Binding-site contacts:
Ligand atom N7 contacts residue HIS630 of chain 3.K at 3.6 Å.
Ligand atom N1 contacts residue VAL418 of chain 3.K at 3.8 Å.
Ligand atom O2P contacts residue PHE629 of chain 3.K at 3.4 Å (h-bond).
Ligand atom N9 contacts residue PRO419 of chain 3.K at 4.2 Å.
Ligand atom N1 contacts residue PRO419 of chain 3.K at 4.2 Å.
Ligand atom C2 contacts residue PRO419 of chain 3.K at 4.2 Å (hydrophobic).
Ligand atom C4 contacts residue PRO419 of chain 3.K at 4.0 Å (hydrophobic).
Ligand atom C8 contacts residue HIS630 of chain 3.K at 3.1 Å.
Ligand atom C2 contacts residue PRO631 of chain 3.K at 4.3 Å (hydrophobic).
Ligand atom N7 contacts residue SER632 of chain 3.K at 3.8 Å.
Ligand atom P contacts residue PHE629 of chain 3.K at 4.4 Å.
Ligand atom N6 contacts residue PRO631 of chain 3.K at 3.8 Å.
Ligand atom N1 contacts residue GLY639 of chain 3.K at 3.1 Å (h-bond).
Ligand atom O2P contacts residue PRO631 of chain 3.K at 3.8 Å.
Ligand atom N6 contacts residue PHE638 of chain 3.K at 3.8 Å.
Ligand atom C8 contacts residue ASP609 of chain 3.K at 4.4 Å.
Ligand atom C5 contacts residue PRO419 of chain 3.K at 4.2 Å (hydrophobic).
Ligand atom N9 contacts residue HIS630 of chain 3.K at 3.8 Å.
Ligand atom C1' contacts residue HIS630 of chain 3.K at 3.8 Å.
Ligand atom C6 contacts residue PRO419 of chain 3.K at 4.3 Å (hydrophobic).
Ligand atom O5' contacts residue PHE629 of chain 3.K at 3.9 Å.
Ligand atom N6 contacts residue GLY639 of chain 3.K at 2.9 Å (h-bond).
Ligand atom N7 contacts residue ASP609 of chain 3.K at 4.1 Å.
Ligand atom C2' contacts residue PRO419 of chain 3.K at 4.0 Å (hydrophobic).
Ligand atom C5 contacts residue SER632 of chain 3.K at 4.4 Å.
Ligand atom O2P contacts residue HIS628 of chain 3.K at 3.8 Å.
Ligand atom C2 contacts residue GLY639 of chain 3.K at 3.9 Å.
Ligand atom N3 contacts residue PRO419 of chain 3.K at 4.2 Å.
Ligand atom O4' contacts residue PRO631 of chain 3.K at 4.1 Å.
Ligand atom N6 contacts residue VAL418 of chain 3.K at 3.8 Å.
Ligand atom C6 contacts residue PRO631 of chain 3.K at 3.6 Å (hydrophobic).
Ligand atom C6 contacts residue VAL418 of chain 3.K at 4.0 Å (hydrophobic).
Ligand atom C6 contacts residue GLY639 of chain 3.K at 3.8 Å.
Ligand atom O4' contacts residue HIS630 of chain 3.K at 4.2 Å.
Ligand atom N6 contacts residue GLY637 of chain 3.K at 4.0 Å.
Ligand atom N6 contacts residue SER632 of chain 3.K at 4.0 Å.
Ligand atom N6 contacts residue PRO633 of chain 3.K at 4.2 Å.
Ligand atom C5 contacts residue PRO631 of chain 3.K at 4.1 Å (hydrophobic).
Ligand atom N1 contacts residue PRO631 of chain 3.K at 3.8 Å.
Ligand atom O5' contacts residue PRO631 of chain 3.K at 4.0 Å.

Sequence of chain 3.K:
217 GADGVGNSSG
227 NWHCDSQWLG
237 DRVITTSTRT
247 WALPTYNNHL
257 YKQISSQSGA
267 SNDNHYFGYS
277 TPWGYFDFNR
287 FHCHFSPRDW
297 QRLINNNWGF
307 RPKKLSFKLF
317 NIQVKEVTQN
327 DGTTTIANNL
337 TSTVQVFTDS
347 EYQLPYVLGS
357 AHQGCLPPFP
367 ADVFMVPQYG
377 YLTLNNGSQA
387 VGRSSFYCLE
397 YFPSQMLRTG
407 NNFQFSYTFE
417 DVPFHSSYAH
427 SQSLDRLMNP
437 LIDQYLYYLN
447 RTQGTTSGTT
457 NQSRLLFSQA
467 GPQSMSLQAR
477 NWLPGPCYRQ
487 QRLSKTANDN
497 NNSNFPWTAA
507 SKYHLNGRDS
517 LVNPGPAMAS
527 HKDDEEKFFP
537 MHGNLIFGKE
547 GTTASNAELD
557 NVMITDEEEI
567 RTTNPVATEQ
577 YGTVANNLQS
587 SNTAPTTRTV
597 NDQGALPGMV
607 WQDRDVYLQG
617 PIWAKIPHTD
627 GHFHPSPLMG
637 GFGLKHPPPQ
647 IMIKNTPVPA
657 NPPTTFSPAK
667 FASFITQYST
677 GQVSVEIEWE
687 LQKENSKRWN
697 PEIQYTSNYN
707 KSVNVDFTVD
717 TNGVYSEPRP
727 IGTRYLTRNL

A small-molecule ligand and the protein it binds are described below.
Small molecule (SMILES): Nc1ncnc2c1ncn2[C@H]1C[C@H](O)[C@@H](COP(=O)(O)O)O1